Binding-site contacts:
Ligand atom O7 contacts residue ALA706 of chain 1.B at 4.1 Å.
Ligand atom C3 contacts residue ASN1074 of chain 1.B at 3.8 Å.
Ligand atom C5 contacts residue ASN1074 of chain 1.B at 3.6 Å.
Ligand atom N2 contacts residue ASN1074 of chain 1.B at 3.0 Å (h-bond).
Ligand atom C1 contacts residue ASN1074 of chain 1.B at 1.4 Å.
Ligand atom C2 contacts residue ASN1074 of chain 1.B at 2.5 Å.
Ligand atom C8 contacts residue ASN1074 of chain 1.B at 3.2 Å.
Ligand atom C4 contacts residue ASN1074 of chain 1.B at 4.2 Å.
Ligand atom C7 contacts residue ASN1074 of chain 1.B at 3.5 Å.
Ligand atom O7 contacts residue ASN1074 of chain 1.B at 4.5 Å.
Ligand atom O5 contacts residue ASN1074 of chain 1.B at 2.3 Å (h-bond).

This protein binds this small molecule.
Small molecule (SMILES): CC(=O)N[C@@H]1[C@@H](O)[C@H](O)[C@@H](CO)O[C@H]1O

Sequence of chain 1.B:
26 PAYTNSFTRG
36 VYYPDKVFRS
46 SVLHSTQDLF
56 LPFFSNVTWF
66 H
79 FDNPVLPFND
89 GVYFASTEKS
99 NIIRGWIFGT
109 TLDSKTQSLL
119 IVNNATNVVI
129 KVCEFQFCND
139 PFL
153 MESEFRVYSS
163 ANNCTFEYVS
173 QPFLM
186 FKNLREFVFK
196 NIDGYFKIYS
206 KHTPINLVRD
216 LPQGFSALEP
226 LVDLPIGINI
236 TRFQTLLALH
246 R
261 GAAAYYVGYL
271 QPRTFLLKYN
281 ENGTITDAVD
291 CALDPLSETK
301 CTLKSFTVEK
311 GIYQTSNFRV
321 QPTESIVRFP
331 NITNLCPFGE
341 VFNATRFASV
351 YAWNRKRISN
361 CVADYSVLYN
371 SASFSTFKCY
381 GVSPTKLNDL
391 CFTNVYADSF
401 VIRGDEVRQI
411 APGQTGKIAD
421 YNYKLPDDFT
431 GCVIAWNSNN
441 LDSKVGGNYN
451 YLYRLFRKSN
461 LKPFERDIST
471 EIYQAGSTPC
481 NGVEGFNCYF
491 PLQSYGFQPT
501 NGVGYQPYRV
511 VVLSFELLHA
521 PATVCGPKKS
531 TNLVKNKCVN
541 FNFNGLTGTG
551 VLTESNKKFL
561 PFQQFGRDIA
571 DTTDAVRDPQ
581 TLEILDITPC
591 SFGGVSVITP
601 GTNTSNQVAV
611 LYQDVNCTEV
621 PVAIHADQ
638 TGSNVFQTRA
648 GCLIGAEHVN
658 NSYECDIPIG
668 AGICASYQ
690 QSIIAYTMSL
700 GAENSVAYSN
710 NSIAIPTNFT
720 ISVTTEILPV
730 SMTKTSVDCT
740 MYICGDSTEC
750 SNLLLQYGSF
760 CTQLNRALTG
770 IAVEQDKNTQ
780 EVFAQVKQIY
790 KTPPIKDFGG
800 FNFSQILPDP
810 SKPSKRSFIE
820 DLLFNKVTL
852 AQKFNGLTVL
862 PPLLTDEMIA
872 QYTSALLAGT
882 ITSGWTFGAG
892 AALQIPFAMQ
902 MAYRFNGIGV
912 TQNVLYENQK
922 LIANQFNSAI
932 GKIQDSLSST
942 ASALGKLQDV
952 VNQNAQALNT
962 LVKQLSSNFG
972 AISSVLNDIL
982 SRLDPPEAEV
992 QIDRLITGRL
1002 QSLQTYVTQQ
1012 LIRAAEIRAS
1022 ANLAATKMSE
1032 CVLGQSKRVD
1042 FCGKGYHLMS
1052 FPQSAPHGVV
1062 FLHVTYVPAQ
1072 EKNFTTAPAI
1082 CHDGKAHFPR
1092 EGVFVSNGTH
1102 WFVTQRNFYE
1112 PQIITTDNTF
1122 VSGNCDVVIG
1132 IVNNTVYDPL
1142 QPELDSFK